Sequence of chain 1.B:
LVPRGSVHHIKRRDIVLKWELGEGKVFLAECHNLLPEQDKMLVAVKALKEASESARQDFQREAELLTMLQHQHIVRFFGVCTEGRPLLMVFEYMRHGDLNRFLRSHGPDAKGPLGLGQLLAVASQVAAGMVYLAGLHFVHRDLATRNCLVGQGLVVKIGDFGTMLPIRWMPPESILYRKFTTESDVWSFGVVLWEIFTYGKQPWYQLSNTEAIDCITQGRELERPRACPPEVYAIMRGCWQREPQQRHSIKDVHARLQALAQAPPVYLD

A small-molecule ligand and the protein it binds are described below.
Small molecule (SMILES): Cn1cnc(-c2ccc(OC3CCN(C(=O)Cc4ccc(OC(F)(F)F)cc4)CC3)c(C(N)=O)c2)c1

Binding-site contacts:
Ligand atom O1 contacts residue MET104 of chain 1.B at 3.1 Å (h-bond).
Ligand atom O3 contacts residue GLY179 of chain 1.B at 3.1 Å.
Ligand atom C3 contacts residue LEU28 of chain 1.B at 3.7 Å (hydrophobic).
Ligand atom O1 contacts residue ALA54 of chain 1.B at 3.2 Å.
Ligand atom F2 contacts residue GLY179 of chain 1.B at 3.4 Å.
Ligand atom C17 contacts residue ASP180 of chain 1.B at 3.3 Å.
Ligand atom F1 contacts residue HIS160 of chain 1.B at 3.3 Å.
Ligand atom C20 contacts residue ASP180 of chain 1.B at 3.7 Å.
Ligand atom C6 contacts residue LEU28 of chain 1.B at 3.7 Å (hydrophobic).
Ligand atom C23 contacts residue VAL85 of chain 1.B at 3.6 Å (hydrophobic).
Ligand atom N3 contacts residue ALA54 of chain 1.B at 3.5 Å.
Ligand atom C13 contacts residue LEU169 of chain 1.B at 3.8 Å (hydrophobic).
Ligand atom O1 contacts residue TYR103 of chain 1.B at 3.3 Å.
Ligand atom O4 contacts residue LEU79 of chain 1.B at 3.2 Å.
Ligand atom C16 contacts residue PHE101 of chain 1.B at 3.7 Å (hydrophobic).
Ligand atom C11 contacts residue ALA54 of chain 1.B at 3.3 Å (hydrophobic).
Ligand atom C5 contacts residue LEU28 of chain 1.B at 3.7 Å (hydrophobic).
Ligand atom C20 contacts residue LEU76 of chain 1.B at 3.6 Å (hydrophobic).
Ligand atom C4 contacts residue ARG105 of chain 1.B at 3.4 Å.
Ligand atom C18 contacts residue PHE101 of chain 1.B at 3.6 Å (hydrophobic).
Ligand atom F2 contacts residue ILE178 of chain 1.B at 3.2 Å.
Ligand atom C19 contacts residue LEU76 of chain 1.B at 3.8 Å (hydrophobic).
Ligand atom C5 contacts residue LEU169 of chain 1.B at 3.8 Å (hydrophobic).
Ligand atom C11 contacts residue MET104 of chain 1.B at 3.8 Å (hydrophobic).
Ligand atom C1 contacts residue GLY107 of chain 1.B at 3.2 Å.
Ligand atom N2 contacts residue LEU28 of chain 1.B at 3.5 Å.
Ligand atom C5 contacts residue MET104 of chain 1.B at 3.8 Å (hydrophobic).
Ligand atom C21 contacts residue LEU76 of chain 1.B at 3.6 Å (hydrophobic).
Ligand atom C8 contacts residue VAL36 of chain 1.B at 3.7 Å (hydrophobic).
Ligand atom C4 contacts residue GLY107 of chain 1.B at 3.8 Å.
Ligand atom C10 contacts residue LEU169 of chain 1.B at 3.7 Å (hydrophobic).
Ligand atom N1 contacts residue GLY107 of chain 1.B at 3.7 Å.
Ligand atom O2 contacts residue VAL36 of chain 1.B at 3.8 Å.
Ligand atom N3 contacts residue GLU102 of chain 1.B at 3.2 Å (salt-bridge).
Ligand atom C9 contacts residue VAL36 of chain 1.B at 3.8 Å (hydrophobic).
Ligand atom F3 contacts residue LEU153 of chain 1.B at 3.5 Å.
Ligand atom C24 contacts residue VAL85 of chain 1.B at 3.6 Å (hydrophobic).
Ligand atom C22 contacts residue LEU76 of chain 1.B at 3.6 Å (hydrophobic).
Ligand atom O3 contacts residue ASP180 of chain 1.B at 2.7 Å (salt-bridge).
Ligand atom N4 contacts residue ASP180 of chain 1.B at 3.8 Å.